The small molecule below binds the protein below.
Small molecule (SMILES): CC(=O)N[C@H]1[C@H](O[C@H]2[C@H](O)[C@@H](NC(C)=O)CO[C@@H]2CO)O[C@H](CO)[C@@H](O)[C@@H]1O

Binding-site contacts:
Ligand atom C2 contacts residue ASN154 of chain 54.A at 4.0 Å.
Ligand atom O7 contacts residue ASN154 of chain 54.A at 3.3 Å (h-bond).
Ligand atom C8 contacts residue ASN154 of chain 54.A at 3.9 Å.
Ligand atom C2 contacts residue THR156 of chain 54.A at 3.9 Å.
Ligand atom C1 contacts residue MET151 of chain 54.A at 4.4 Å (hydrophobic).
Ligand atom O5 contacts residue THR156 of chain 54.A at 4.2 Å.
Ligand atom C5 contacts residue THR156 of chain 54.A at 4.3 Å.
Ligand atom C1 contacts residue ASN154 of chain 54.A at 3.0 Å.
Ligand atom O7 contacts residue GLY150 of chain 54.A at 3.4 Å (h-bond).
Ligand atom N2 contacts residue THR156 of chain 54.A at 3.8 Å.
Ligand atom C7 contacts residue GLY150 of chain 54.A at 4.3 Å.
Ligand atom C3 contacts residue THR156 of chain 54.A at 4.0 Å.
Ligand atom C1 contacts residue THR156 of chain 54.A at 3.4 Å.
Ligand atom C7 contacts residue ASN154 of chain 54.A at 3.5 Å.
Ligand atom N2 contacts residue ASN154 of chain 54.A at 3.8 Å.
Ligand atom O5 contacts residue ASN154 of chain 54.A at 4.0 Å.

Sequence of chain 54.A:
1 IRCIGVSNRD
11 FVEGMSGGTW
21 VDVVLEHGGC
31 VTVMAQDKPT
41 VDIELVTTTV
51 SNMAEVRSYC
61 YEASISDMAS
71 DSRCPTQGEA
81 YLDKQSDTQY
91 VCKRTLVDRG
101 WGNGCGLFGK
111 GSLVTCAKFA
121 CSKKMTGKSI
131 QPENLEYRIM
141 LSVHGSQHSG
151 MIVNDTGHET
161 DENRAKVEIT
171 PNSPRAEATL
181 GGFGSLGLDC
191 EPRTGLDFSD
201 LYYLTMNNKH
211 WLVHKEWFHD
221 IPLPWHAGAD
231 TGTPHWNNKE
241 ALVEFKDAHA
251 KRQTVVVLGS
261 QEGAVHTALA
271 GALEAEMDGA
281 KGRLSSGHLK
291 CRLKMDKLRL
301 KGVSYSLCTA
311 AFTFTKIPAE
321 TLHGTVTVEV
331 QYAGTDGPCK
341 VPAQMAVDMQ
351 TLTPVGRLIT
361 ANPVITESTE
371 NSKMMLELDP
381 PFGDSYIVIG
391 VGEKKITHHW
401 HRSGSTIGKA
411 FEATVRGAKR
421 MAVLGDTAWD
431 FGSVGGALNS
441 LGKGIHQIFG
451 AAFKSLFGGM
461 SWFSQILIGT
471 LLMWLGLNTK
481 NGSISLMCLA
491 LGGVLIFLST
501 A